Sequence of chain 1.A:
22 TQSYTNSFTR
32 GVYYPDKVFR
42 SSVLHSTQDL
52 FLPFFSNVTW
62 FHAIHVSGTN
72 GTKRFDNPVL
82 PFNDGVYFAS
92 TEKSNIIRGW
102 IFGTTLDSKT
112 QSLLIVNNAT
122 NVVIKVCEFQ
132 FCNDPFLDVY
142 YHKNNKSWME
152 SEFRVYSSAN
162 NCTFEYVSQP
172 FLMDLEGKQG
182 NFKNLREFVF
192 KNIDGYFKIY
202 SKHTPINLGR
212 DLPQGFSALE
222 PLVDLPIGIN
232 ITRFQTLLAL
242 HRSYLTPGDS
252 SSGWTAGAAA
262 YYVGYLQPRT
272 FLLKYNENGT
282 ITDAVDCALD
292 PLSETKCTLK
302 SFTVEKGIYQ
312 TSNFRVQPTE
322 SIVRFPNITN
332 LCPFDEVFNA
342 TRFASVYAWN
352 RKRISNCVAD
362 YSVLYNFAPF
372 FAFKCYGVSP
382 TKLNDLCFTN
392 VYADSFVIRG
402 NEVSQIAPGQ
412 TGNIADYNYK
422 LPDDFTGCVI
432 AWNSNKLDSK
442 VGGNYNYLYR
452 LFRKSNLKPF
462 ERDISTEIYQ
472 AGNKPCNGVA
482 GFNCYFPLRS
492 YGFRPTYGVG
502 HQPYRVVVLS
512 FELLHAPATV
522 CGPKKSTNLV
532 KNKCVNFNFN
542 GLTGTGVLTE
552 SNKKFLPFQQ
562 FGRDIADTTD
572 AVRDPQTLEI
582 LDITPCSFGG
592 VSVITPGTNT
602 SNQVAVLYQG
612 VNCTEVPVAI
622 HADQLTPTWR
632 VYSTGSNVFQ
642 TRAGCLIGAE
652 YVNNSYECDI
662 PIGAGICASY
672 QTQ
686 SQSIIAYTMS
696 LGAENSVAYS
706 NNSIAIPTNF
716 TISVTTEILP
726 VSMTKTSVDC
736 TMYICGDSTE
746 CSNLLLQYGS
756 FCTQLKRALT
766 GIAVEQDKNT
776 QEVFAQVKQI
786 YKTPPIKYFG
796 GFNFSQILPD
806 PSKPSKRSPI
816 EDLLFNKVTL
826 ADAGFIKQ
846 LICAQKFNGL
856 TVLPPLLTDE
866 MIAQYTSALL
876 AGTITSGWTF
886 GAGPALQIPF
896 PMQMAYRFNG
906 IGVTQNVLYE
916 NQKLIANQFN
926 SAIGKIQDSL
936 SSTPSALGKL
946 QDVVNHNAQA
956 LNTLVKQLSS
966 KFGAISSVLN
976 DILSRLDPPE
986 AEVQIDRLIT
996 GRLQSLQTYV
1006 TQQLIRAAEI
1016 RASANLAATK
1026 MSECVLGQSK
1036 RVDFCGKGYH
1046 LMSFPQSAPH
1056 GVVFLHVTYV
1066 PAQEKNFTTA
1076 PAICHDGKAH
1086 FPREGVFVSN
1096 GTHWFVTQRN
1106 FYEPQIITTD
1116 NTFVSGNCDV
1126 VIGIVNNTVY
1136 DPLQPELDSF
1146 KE

The small molecule below binds the protein below.
Small molecule (SMILES): CC(=O)N[C@H]1[C@H](O[C@H]2[C@H](O)[C@@H](NC(C)=O)CO[C@@H]2CO)O[C@H](CO)[C@@H](O)[C@@H]1O

Binding-site contacts:
Ligand atom O7 contacts residue GLN1068 of chain 1.A at 4.4 Å.
Ligand atom C2 contacts residue ASN714 of chain 1.A at 2.5 Å.
Ligand atom O5 contacts residue ASN714 of chain 1.A at 2.4 Å (h-bond).
Ligand atom O4 contacts residue LEU919 of chain 1.A at 4.2 Å.
Ligand atom C8 contacts residue LEU919 of chain 1.A at 4.2 Å (hydrophobic).
Ligand atom N2 contacts residue ASN714 of chain 1.A at 2.9 Å (h-bond).
Ligand atom C1 contacts residue ASN714 of chain 1.A at 1.4 Å.
Ligand atom C7 contacts residue ASN714 of chain 1.A at 3.8 Å.
Ligand atom C3 contacts residue ASN714 of chain 1.A at 3.8 Å.
Ligand atom O7 contacts residue LEU919 of chain 1.A at 3.4 Å.
Ligand atom C5 contacts residue ASN714 of chain 1.A at 3.7 Å.
Ligand atom O7 contacts residue ASN714 of chain 1.A at 4.3 Å.
Ligand atom C4 contacts residue ASN714 of chain 1.A at 4.2 Å.
Ligand atom C5 contacts residue LEU919 of chain 1.A at 4.3 Å (hydrophobic).
Ligand atom C7 contacts residue LEU919 of chain 1.A at 3.8 Å (hydrophobic).
Ligand atom C2 contacts residue GLN1068 of chain 1.A at 4.2 Å.
Ligand atom C1 contacts residue GLN1068 of chain 1.A at 4.0 Å.
Ligand atom O5 contacts residue GLN1068 of chain 1.A at 4.2 Å.